Binding-site contacts:
Ligand atom C1 contacts residue ASN125 of chain 1.D at 1.4 Å.
Ligand atom O7 contacts residue ASN125 of chain 1.D at 3.6 Å.
Ligand atom C8 contacts residue LYS124 of chain 1.D at 3.2 Å.
Ligand atom N2 contacts residue ASN125 of chain 1.D at 2.9 Å (h-bond).
Ligand atom C2 contacts residue ASN125 of chain 1.D at 2.5 Å.
Ligand atom O6 contacts residue ASN125 of chain 1.D at 4.5 Å.
Ligand atom C3 contacts residue ASN125 of chain 1.D at 3.8 Å.
Ligand atom C7 contacts residue LYS124 of chain 1.D at 4.3 Å.
Ligand atom C7 contacts residue ASP114 of chain 1.D at 3.2 Å.
Ligand atom C8 contacts residue ASP114 of chain 1.D at 3.5 Å.
Ligand atom O7 contacts residue ASP114 of chain 1.D at 2.9 Å (salt-bridge).
Ligand atom C5 contacts residue ASN125 of chain 1.D at 3.6 Å.
Ligand atom O5 contacts residue ASN125 of chain 1.D at 2.4 Å (h-bond).
Ligand atom C7 contacts residue ASN125 of chain 1.D at 3.5 Å.
Ligand atom C4 contacts residue ASN125 of chain 1.D at 4.2 Å.
Ligand atom N2 contacts residue ASP114 of chain 1.D at 4.0 Å.

A protein and the small-molecule ligand that binds it are described below.
Small molecule (SMILES): CC(=O)N[C@@H]1[C@@H](O)[C@H](O)[C@@H](CO)O[C@H]1O

Sequence of chain 1.D:
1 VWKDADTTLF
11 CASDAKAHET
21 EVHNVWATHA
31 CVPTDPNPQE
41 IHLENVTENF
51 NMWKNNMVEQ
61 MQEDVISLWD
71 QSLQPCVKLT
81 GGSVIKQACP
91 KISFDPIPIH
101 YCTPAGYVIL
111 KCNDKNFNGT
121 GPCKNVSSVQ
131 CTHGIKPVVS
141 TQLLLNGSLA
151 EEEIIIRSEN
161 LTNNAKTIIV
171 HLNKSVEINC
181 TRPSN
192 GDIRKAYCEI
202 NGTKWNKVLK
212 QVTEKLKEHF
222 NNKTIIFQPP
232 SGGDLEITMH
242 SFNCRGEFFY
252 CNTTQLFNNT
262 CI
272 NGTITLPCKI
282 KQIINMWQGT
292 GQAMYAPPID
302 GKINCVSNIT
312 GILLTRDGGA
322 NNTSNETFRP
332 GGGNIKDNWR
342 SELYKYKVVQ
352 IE